Sequence of chain 1.B:
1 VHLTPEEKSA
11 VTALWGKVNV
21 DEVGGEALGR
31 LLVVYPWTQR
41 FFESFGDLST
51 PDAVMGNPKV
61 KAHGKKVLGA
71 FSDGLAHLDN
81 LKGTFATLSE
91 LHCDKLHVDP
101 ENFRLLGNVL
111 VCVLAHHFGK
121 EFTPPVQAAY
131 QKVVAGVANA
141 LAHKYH

This protein binds this small molecule.
Small molecule (SMILES): O=C(O)c1cc(C(=O)O)cc(C(=O)O)c1

Sequence of chain 1.D:
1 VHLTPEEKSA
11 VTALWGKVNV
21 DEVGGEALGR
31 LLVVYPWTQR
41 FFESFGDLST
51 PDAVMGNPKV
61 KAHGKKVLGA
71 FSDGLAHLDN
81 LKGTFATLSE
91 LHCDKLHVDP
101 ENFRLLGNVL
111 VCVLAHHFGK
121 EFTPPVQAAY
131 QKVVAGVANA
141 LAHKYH

Binding-site contacts:
Ligand atom C2 contacts residue HIS2 of chain 1.D at 3.7 Å.
Ligand atom C3A contacts residue LYS82 of chain 1.B at 1.3 Å.
Ligand atom C3 contacts residue HIS143 of chain 1.B at 4.2 Å.
Ligand atom C4 contacts residue LYS82 of chain 1.D at 2.9 Å.
Ligand atom O5A contacts residue ALA140 of chain 1.D at 4.4 Å.
Ligand atom O1A contacts residue VAL1 of chain 1.D at 2.2 Å (h-bond).
Ligand atom C5 contacts residue LYS82 of chain 1.D at 2.4 Å.
Ligand atom O5A contacts residue ASN139 of chain 1.D at 4.3 Å.
Ligand atom C6 contacts residue LYS82 of chain 1.D at 3.6 Å.
Ligand atom C5 contacts residue VAL1 of chain 1.D at 4.2 Å (hydrophobic).
Ligand atom C5A contacts residue LYS82 of chain 1.D at 1.3 Å.
Ligand atom O3A contacts residue HIS2 of chain 1.D at 4.1 Å.
Ligand atom O1A contacts residue HIS146 of chain 1.B at 3.3 Å (h-bond).
Ligand atom C1A contacts residue VAL1 of chain 1.D at 1.3 Å (hydrophobic).
Ligand atom C1A contacts residue HIS2 of chain 1.D at 3.6 Å.
Ligand atom C2 contacts residue VAL1 of chain 1.D at 3.6 Å (hydrophobic).
Ligand atom C1 contacts residue HIS2 of chain 1.D at 4.2 Å.
Ligand atom C2 contacts residue HIS143 of chain 1.B at 4.4 Å.
Ligand atom C1A contacts residue HIS146 of chain 1.B at 4.5 Å.
Ligand atom C4 contacts residue LYS82 of chain 1.B at 2.9 Å.
Ligand atom C3 contacts residue LYS82 of chain 1.D at 4.3 Å.
Ligand atom C5 contacts residue LYS82 of chain 1.B at 4.3 Å.
Ligand atom O3A contacts residue LYS82 of chain 1.B at 2.2 Å (salt-bridge).
Ligand atom O1A contacts residue HIS2 of chain 1.D at 3.0 Å (h-bond).
Ligand atom O5A contacts residue LYS82 of chain 1.D at 2.2 Å (salt-bridge).
Ligand atom C2 contacts residue LYS82 of chain 1.B at 3.7 Å.
Ligand atom C3 contacts residue LYS82 of chain 1.B at 2.4 Å.
Ligand atom C3A contacts residue HIS143 of chain 1.B at 3.4 Å.
Ligand atom O3A contacts residue HIS143 of chain 1.B at 2.7 Å (h-bond).
Ligand atom C1 contacts residue VAL1 of chain 1.D at 2.4 Å (hydrophobic).
Ligand atom C6 contacts residue VAL1 of chain 1.D at 2.8 Å (hydrophobic).